Binding-site contacts:
Ligand atom C4 contacts residue PRO419 of chain 11.A at 4.2 Å (hydrophobic).
Ligand atom N6 contacts residue PRO419 of chain 11.A at 3.4 Å (h-bond).
Ligand atom N1 contacts residue VAL202 of chain 11.A at 3.7 Å.
Ligand atom O2P contacts residue HIS416 of chain 11.A at 2.8 Å (h-bond).
Ligand atom N9 contacts residue PRO203 of chain 11.A at 4.2 Å.
Ligand atom C2 contacts residue PRO419 of chain 11.A at 4.0 Å (hydrophobic).
Ligand atom C4 contacts residue PRO203 of chain 11.A at 4.2 Å (hydrophobic).
Ligand atom N3 contacts residue PRO419 of chain 11.A at 4.3 Å.
Ligand atom N1 contacts residue GLY427 of chain 11.A at 2.7 Å (h-bond).
Ligand atom N1 contacts residue PRO419 of chain 11.A at 3.5 Å (h-bond).
Ligand atom C2 contacts residue VAL202 of chain 11.A at 4.3 Å (hydrophobic).
Ligand atom C6 contacts residue SER420 of chain 11.A at 4.3 Å.
Ligand atom C6 contacts residue PRO203 of chain 11.A at 4.4 Å (hydrophobic).
Ligand atom O5' contacts residue PRO419 of chain 11.A at 3.9 Å.
Ligand atom O4' contacts residue HIS418 of chain 11.A at 4.1 Å.
Ligand atom C1' contacts residue HIS418 of chain 11.A at 4.1 Å.
Ligand atom P contacts residue HIS416 of chain 11.A at 4.0 Å.
Ligand atom O1P contacts residue HIS416 of chain 11.A at 4.2 Å.
Ligand atom N6 contacts residue PHE426 of chain 11.A at 3.8 Å.
Ligand atom N7 contacts residue PRO419 of chain 11.A at 4.3 Å.
Ligand atom C6 contacts residue PRO419 of chain 11.A at 3.2 Å (hydrophobic).
Ligand atom C2 contacts residue GLY427 of chain 11.A at 3.4 Å.
Ligand atom C5 contacts residue SER420 of chain 11.A at 4.3 Å.
Ligand atom N6 contacts residue SER420 of chain 11.A at 4.0 Å.
Ligand atom C8 contacts residue PRO203 of chain 11.A at 4.4 Å (hydrophobic).
Ligand atom N9 contacts residue HIS418 of chain 11.A at 4.3 Å.
Ligand atom N7 contacts residue SER420 of chain 11.A at 3.9 Å.
Ligand atom N6 contacts residue VAL202 of chain 11.A at 4.0 Å.
Ligand atom N6 contacts residue GLY425 of chain 11.A at 4.1 Å.
Ligand atom C5 contacts residue PRO419 of chain 11.A at 3.7 Å (hydrophobic).
Ligand atom N3 contacts residue PRO203 of chain 11.A at 4.4 Å.
Ligand atom N6 contacts residue GLY427 of chain 11.A at 2.8 Å (h-bond).
Ligand atom C6 contacts residue GLY427 of chain 11.A at 3.7 Å.
Ligand atom O4' contacts residue PRO419 of chain 11.A at 4.3 Å.
Ligand atom C6 contacts residue VAL202 of chain 11.A at 3.9 Å (hydrophobic).
Ligand atom N7 contacts residue HIS418 of chain 11.A at 4.4 Å.
Ligand atom C8 contacts residue HIS418 of chain 11.A at 3.7 Å.
Ligand atom C2' contacts residue PRO203 of chain 11.A at 4.0 Å (hydrophobic).
Ligand atom O2P contacts residue PRO419 of chain 11.A at 4.2 Å.
Ligand atom C5 contacts residue PRO203 of chain 11.A at 4.3 Å (hydrophobic).

A protein and the small-molecule ligand that binds it are described below.
Small molecule (SMILES): Nc1ncnc2c1ncn2[C@H]1C[C@H](O)[C@@H](COP(=O)(O)O)O1

Sequence of chain 11.A:
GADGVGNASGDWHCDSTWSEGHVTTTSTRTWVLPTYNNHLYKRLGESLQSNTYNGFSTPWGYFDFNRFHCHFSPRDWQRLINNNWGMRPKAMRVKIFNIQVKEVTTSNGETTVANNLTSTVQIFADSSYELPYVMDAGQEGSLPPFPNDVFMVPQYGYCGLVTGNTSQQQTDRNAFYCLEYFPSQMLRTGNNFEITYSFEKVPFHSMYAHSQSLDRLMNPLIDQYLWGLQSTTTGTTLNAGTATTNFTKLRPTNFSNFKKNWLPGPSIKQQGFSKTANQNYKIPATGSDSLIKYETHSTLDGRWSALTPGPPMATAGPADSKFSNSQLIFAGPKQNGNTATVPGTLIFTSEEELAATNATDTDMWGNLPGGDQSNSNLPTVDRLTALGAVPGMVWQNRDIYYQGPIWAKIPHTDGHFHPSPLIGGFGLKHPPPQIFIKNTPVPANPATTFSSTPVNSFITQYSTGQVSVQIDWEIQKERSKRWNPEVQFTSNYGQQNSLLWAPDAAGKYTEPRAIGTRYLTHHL